Binding-site contacts:
Ligand atom C7 contacts residue GLU202 of chain 1.D at 3.1 Å.
Ligand atom O1P contacts residue SER203 of chain 1.D at 2.5 Å (h-bond).
Ligand atom C4 contacts residue GLY122 of chain 1.D at 4.2 Å.
Ligand atom C1 contacts residue TYR337 of chain 1.D at 4.3 Å (hydrophobic).
Ligand atom C5 contacts residue SER203 of chain 1.D at 3.8 Å.
Ligand atom O2P contacts residue GLY122 of chain 1.D at 4.2 Å.
Ligand atom C6 contacts residue GLY121 of chain 1.D at 4.0 Å.
Ligand atom P13 contacts residue SER203 of chain 1.D at 1.6 Å.
Ligand atom O1P contacts residue GLY122 of chain 1.D at 2.6 Å (h-bond).
Ligand atom C2 contacts residue TYR337 of chain 1.D at 3.7 Å (hydrophobic).
Ligand atom O12 contacts residue SER203 of chain 1.D at 2.5 Å (h-bond).
Ligand atom C1 contacts residue TRP86 of chain 1.D at 3.9 Å (hydrophobic).
Ligand atom O2P contacts residue PHE295 of chain 1.D at 3.4 Å.
Ligand atom P13 contacts residue HIS447 of chain 1.D at 3.5 Å.
Ligand atom C5 contacts residue GLY121 of chain 1.D at 3.5 Å.
Ligand atom P13 contacts residue GLY122 of chain 1.D at 3.8 Å.
Ligand atom O1P contacts residue ALA204 of chain 1.D at 3.0 Å (h-bond).
Ligand atom C4 contacts residue GLY121 of chain 1.D at 3.6 Å.
Ligand atom C2 contacts residue TRP86 of chain 1.D at 4.4 Å (hydrophobic).
Ligand atom C6 contacts residue HIS447 of chain 1.D at 4.4 Å.
Ligand atom C6 contacts residue GLU202 of chain 1.D at 4.5 Å.
Ligand atom O12 contacts residue HIS447 of chain 1.D at 3.2 Å (h-bond).
Ligand atom O1P contacts residue GLY120 of chain 1.D at 3.9 Å.
Ligand atom C7 contacts residue TRP86 of chain 1.D at 4.2 Å (hydrophobic).
Ligand atom P13 contacts residue GLY121 of chain 1.D at 3.8 Å.
Ligand atom C7 contacts residue GLY121 of chain 1.D at 4.4 Å.
Ligand atom O12 contacts residue GLY122 of chain 1.D at 4.4 Å.
Ligand atom O2P contacts residue PHE338 of chain 1.D at 4.1 Å.
Ligand atom C7 contacts residue HIS447 of chain 1.D at 4.3 Å.
Ligand atom O2P contacts residue HIS447 of chain 1.D at 3.7 Å.
Ligand atom O1P contacts residue GLY121 of chain 1.D at 3.0 Å (h-bond).
Ligand atom C5 contacts residue HIS447 of chain 1.D at 3.9 Å.
Ligand atom C3 contacts residue TYR124 of chain 1.D at 3.9 Å (hydrophobic).
Ligand atom O2P contacts residue SER203 of chain 1.D at 2.6 Å (h-bond).
Ligand atom C3 contacts residue GLY121 of chain 1.D at 4.1 Å.
Ligand atom O12 contacts residue GLY120 of chain 1.D at 4.3 Å.
Ligand atom O2P contacts residue PHE297 of chain 1.D at 3.7 Å.
Ligand atom O12 contacts residue GLY121 of chain 1.D at 3.4 Å (h-bond).
Ligand atom O12 contacts residue GLU202 of chain 1.D at 4.3 Å.
Ligand atom P13 contacts residue ALA204 of chain 1.D at 3.7 Å.

This protein binds this small molecule.
Small molecule (SMILES): Cc1ccccc1OP(=O)(O)O

Sequence of chain 1.D:
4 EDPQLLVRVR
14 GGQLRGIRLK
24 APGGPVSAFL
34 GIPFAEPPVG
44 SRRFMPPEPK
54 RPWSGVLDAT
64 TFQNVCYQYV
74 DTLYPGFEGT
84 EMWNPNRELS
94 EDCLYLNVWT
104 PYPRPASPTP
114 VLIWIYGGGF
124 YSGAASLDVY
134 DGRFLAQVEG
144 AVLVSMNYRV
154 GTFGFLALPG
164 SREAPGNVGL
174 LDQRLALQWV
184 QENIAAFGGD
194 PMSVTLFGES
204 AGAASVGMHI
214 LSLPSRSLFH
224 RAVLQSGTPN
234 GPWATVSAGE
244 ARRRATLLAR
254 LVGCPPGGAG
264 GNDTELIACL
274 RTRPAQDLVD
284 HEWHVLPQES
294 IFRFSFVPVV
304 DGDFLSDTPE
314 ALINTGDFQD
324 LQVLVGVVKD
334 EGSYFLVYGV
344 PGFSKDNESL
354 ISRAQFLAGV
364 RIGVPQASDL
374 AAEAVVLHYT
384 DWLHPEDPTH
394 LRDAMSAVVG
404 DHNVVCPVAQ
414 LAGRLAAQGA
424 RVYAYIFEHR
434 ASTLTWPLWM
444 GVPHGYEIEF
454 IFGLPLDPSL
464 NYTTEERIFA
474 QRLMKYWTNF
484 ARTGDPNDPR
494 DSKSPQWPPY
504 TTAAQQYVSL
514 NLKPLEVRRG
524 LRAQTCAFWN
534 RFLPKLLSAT